Sequence of chain 1.A:
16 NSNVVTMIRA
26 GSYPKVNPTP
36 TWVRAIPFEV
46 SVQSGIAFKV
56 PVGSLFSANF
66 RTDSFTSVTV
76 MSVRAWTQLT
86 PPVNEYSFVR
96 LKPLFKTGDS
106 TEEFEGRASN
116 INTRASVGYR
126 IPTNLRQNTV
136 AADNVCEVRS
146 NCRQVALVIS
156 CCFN

Binding-site contacts:
Ligand atom C3' contacts residue ARG125 of chain 1.O at 3.3 Å.
Ligand atom O5' contacts residue ARG125 of chain 1.O at 3.0 Å (salt-bridge).
Ligand atom OP3 contacts residue SER77 of chain 1.O at 4.4 Å.
Ligand atom C2 contacts residue ARG125 of chain 1.O at 3.9 Å.
Ligand atom C5' contacts residue ARG131 of chain 1.O at 3.3 Å.
Ligand atom N1 contacts residue ASN16 of chain 1.A at 4.4 Å.
Ligand atom O4 contacts residue SER17 of chain 1.A at 3.3 Å.
Ligand atom OP2 contacts residue ARG131 of chain 1.O at 3.7 Å.
Ligand atom C4 contacts residue SER17 of chain 1.A at 4.2 Å.
Ligand atom C1' contacts residue ARG125 of chain 1.O at 4.3 Å.
Ligand atom OP1 contacts residue ILE23 of chain 1.A at 3.8 Å.
Ligand atom OP2 contacts residue ILE23 of chain 1.A at 4.2 Å.
Ligand atom C5 contacts residue ARG125 of chain 1.O at 3.7 Å.
Ligand atom OP1 contacts residue ARG125 of chain 1.O at 2.8 Å (salt-bridge).
Ligand atom N3 contacts residue ASN16 of chain 1.A at 2.7 Å (h-bond).
Ligand atom O5' contacts residue ARG131 of chain 1.O at 2.8 Å (salt-bridge).
Ligand atom C2' contacts residue ARG125 of chain 1.O at 3.7 Å.
Ligand atom P contacts residue ILE23 of chain 1.A at 4.3 Å.
Ligand atom P contacts residue ARG125 of chain 1.O at 3.8 Å.
Ligand atom C5' contacts residue ARG125 of chain 1.O at 4.2 Å.
Ligand atom C6 contacts residue ARG125 of chain 1.O at 3.6 Å.
Ligand atom N3 contacts residue SER17 of chain 1.A at 4.5 Å.
Ligand atom OP3 contacts residue ILE23 of chain 1.A at 4.4 Å.
Ligand atom O4 contacts residue THR21 of chain 1.A at 4.4 Å.
Ligand atom C4' contacts residue ARG125 of chain 1.O at 4.3 Å.
Ligand atom O4 contacts residue ARG125 of chain 1.O at 4.0 Å.
Ligand atom N3 contacts residue ARG125 of chain 1.O at 3.8 Å.
Ligand atom C4 contacts residue ARG125 of chain 1.O at 3.7 Å.
Ligand atom OP1 contacts residue ARG131 of chain 1.O at 3.4 Å (salt-bridge).
Ligand atom C5' contacts residue MET76 of chain 1.O at 4.3 Å (hydrophobic).
Ligand atom P contacts residue ARG131 of chain 1.O at 3.5 Å.
Ligand atom O3' contacts residue ARG125 of chain 1.O at 4.0 Å.
Ligand atom O2 contacts residue ARG125 of chain 1.O at 4.1 Å.
Ligand atom C4 contacts residue ASN16 of chain 1.A at 3.9 Å.
Ligand atom OP3 contacts residue ARG125 of chain 1.O at 2.6 Å.
Ligand atom N1 contacts residue ARG125 of chain 1.O at 3.8 Å.
Ligand atom O4 contacts residue ASN16 of chain 1.A at 4.2 Å.
Ligand atom C2 contacts residue ASN16 of chain 1.A at 3.0 Å.
Ligand atom O2 contacts residue ASN16 of chain 1.A at 2.7 Å (h-bond).
Ligand atom OP2 contacts residue SER77 of chain 1.O at 4.0 Å.

Sequence of chain 1.O:
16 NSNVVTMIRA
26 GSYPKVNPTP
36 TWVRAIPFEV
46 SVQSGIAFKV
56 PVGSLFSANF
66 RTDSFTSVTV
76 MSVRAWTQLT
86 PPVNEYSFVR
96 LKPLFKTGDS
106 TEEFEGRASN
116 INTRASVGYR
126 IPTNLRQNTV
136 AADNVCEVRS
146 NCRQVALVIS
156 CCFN

The protein below binds the small molecule below.
Small molecule (SMILES): CO[P](=O)(O)O[C@H]1[C@@H](O)[C@H](n2ccc(=O)[nH]c2=O)O[C@@H]1COP(=O)(O)O